Binding-site contacts:
Ligand atom O1 contacts residue MET29 of chain 1.A at 4.4 Å.
Ligand atom C5 contacts residue THR10 of chain 1.A at 3.7 Å.
Ligand atom C2 contacts residue MET29 of chain 1.A at 3.7 Å (hydrophobic).
Ligand atom O2 contacts residue MET29 of chain 1.A at 3.8 Å.
Ligand atom C2 contacts residue THR10 of chain 1.A at 4.5 Å.
Ligand atom O3 contacts residue GLU31 of chain 1.A at 3.1 Å (salt-bridge).
Ligand atom O3 contacts residue TYR37 of chain 1.A at 4.4 Å.
Ligand atom C4 contacts residue THR10 of chain 1.A at 3.7 Å.
Ligand atom C3 contacts residue TYR37 of chain 1.A at 3.9 Å (hydrophobic).
Ligand atom C3 contacts residue GLU31 of chain 1.A at 4.2 Å.
Ligand atom O4 contacts residue VAL8 of chain 1.A at 3.8 Å.
Ligand atom C3 contacts residue THR10 of chain 1.A at 4.3 Å.
Ligand atom O4 contacts residue TYR37 of chain 1.A at 4.3 Å.
Ligand atom C6 contacts residue THR10 of chain 1.A at 3.4 Å.
Ligand atom O2 contacts residue MET30 of chain 1.A at 4.4 Å.
Ligand atom O5 contacts residue THR10 of chain 1.A at 3.5 Å (h-bond).
Ligand atom O6 contacts residue THR10 of chain 1.A at 3.8 Å.
Ligand atom O4 contacts residue SER9 of chain 1.A at 4.2 Å.
Ligand atom O4 contacts residue THR10 of chain 1.A at 2.7 Å.

The protein below binds the small molecule below.
Small molecule (SMILES): OC[C@H]1O[C@@H](O)[C@H](O)[C@H](O)[C@H]1O

Sequence of chain 1.A:
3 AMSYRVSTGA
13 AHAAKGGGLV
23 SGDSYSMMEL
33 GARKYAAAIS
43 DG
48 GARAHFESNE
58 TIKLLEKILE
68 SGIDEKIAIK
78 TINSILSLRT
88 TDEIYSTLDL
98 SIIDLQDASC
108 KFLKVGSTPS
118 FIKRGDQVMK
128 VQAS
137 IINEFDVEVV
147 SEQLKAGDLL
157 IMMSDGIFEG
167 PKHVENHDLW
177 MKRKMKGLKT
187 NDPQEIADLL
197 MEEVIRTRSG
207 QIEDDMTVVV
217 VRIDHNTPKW